Binding-site contacts:
Ligand atom C4 contacts residue ASP53 of chain 1.B at 3.7 Å.
Ligand atom C9 contacts residue ARG266 of chain 2.A at 3.6 Å.
Ligand atom O5' contacts residue ARG266 of chain 2.A at 3.2 Å.
Ligand atom C3' contacts residue GLU271 of chain 1.B at 3.1 Å.
Ligand atom O3' contacts residue NCC1 of chain 2.F at 3.5 Å (h-bond).
Ligand atom O3' contacts residue GLU271 of chain 1.B at 2.7 Å (salt-bridge).
Ligand atom O5' contacts residue LYS280 of chain 1.B at 3.3 Å (salt-bridge).
Ligand atom O1P contacts residue ARG263 of chain 2.A at 3.0 Å (salt-bridge).
Ligand atom O1A contacts residue ARG263 of chain 2.A at 3.2 Å (salt-bridge).
Ligand atom O2P contacts residue ARG266 of chain 2.A at 3.1 Å (salt-bridge).
Ligand atom N3 contacts residue ASP53 of chain 1.B at 3.5 Å.
Ligand atom O1P contacts residue LYS280 of chain 1.B at 2.9 Å (salt-bridge).
Ligand atom O8 contacts residue LYS280 of chain 1.B at 2.9 Å (salt-bridge).
Ligand atom O4' contacts residue LYS280 of chain 1.B at 3.7 Å.
Ligand atom O9 contacts residue LYS280 of chain 1.B at 3.2 Å (salt-bridge).
Ligand atom C2 contacts residue ASP53 of chain 1.B at 3.6 Å.
Ligand atom O2 contacts residue ASP53 of chain 1.B at 3.5 Å (salt-bridge).
Ligand atom O2' contacts residue ARG266 of chain 1.B at 3.3 Å (salt-bridge).
Ligand atom O1B contacts residue ARG263 of chain 2.A at 3.2 Å (salt-bridge).
Ligand atom O9 contacts residue HIS281 of chain 1.B at 2.9 Å (h-bond).
Ligand atom C5 contacts residue PHE251 of chain 1.B at 3.7 Å (hydrophobic).
Ligand atom O2' contacts residue NCC1 of chain 2.F at 3.0 Å (h-bond).
Ligand atom C9 contacts residue ARG263 of chain 2.A at 3.6 Å.
Ligand atom C5 contacts residue ASP53 of chain 1.B at 3.5 Å.
Ligand atom C5' contacts residue ARG266 of chain 2.A at 3.7 Å.
Ligand atom O8 contacts residue VAL279 of chain 1.B at 3.4 Å.
Ligand atom N3 contacts residue LYS259 of chain 1.B at 3.3 Å (salt-bridge).
Ligand atom C18 contacts residue ALA278 of chain 1.B at 3.2 Å (hydrophobic).
Ligand atom C2 contacts residue LYS259 of chain 1.B at 3.5 Å.
Ligand atom C1' contacts residue NCC1 of chain 2.F at 3.6 Å.
Ligand atom O1B contacts residue ARG266 of chain 2.A at 2.8 Å (salt-bridge).
Ligand atom C2' contacts residue NCC1 of chain 2.F at 3.7 Å.
Ligand atom C4' contacts residue ARG266 of chain 2.A at 3.5 Å.
Ligand atom O2 contacts residue LYS259 of chain 1.B at 2.8 Å (salt-bridge).
Ligand atom O1A contacts residue LYS267 of chain 2.A at 3.7 Å.
Ligand atom O2' contacts residue GLU271 of chain 1.B at 3.7 Å.
Ligand atom O1P contacts residue ARG266 of chain 2.A at 3.7 Å.
Ligand atom O3P contacts residue LYS280 of chain 1.B at 3.5 Å.
Ligand atom O2 contacts residue NCC1 of chain 2.F at 3.5 Å (h-bond).
Ligand atom P contacts residue LYS280 of chain 1.B at 3.5 Å.

This protein binds this small molecule.
Small molecule (SMILES): CC(=O)N[C@H]1[C@H]([C@H](O)[C@H](O)CO)O[C@](O[P](=O)(O)OC[C@H]2O[C@@H](n3ccc(N)nc3=O)[C@H](O)[C@@H]2O)(C(=O)O)C[C@@H]1O

Sequence of chain 2.A:
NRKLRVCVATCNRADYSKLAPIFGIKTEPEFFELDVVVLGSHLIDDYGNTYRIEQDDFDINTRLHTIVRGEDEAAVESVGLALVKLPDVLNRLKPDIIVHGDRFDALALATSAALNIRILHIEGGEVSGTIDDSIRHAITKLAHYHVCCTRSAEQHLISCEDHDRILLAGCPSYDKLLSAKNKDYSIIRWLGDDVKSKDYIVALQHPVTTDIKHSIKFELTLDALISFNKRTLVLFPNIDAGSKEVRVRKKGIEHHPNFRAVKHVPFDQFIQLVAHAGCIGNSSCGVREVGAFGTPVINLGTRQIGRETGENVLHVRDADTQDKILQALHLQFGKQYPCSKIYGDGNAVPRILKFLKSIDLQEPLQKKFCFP

Sequence of chain 1.B:
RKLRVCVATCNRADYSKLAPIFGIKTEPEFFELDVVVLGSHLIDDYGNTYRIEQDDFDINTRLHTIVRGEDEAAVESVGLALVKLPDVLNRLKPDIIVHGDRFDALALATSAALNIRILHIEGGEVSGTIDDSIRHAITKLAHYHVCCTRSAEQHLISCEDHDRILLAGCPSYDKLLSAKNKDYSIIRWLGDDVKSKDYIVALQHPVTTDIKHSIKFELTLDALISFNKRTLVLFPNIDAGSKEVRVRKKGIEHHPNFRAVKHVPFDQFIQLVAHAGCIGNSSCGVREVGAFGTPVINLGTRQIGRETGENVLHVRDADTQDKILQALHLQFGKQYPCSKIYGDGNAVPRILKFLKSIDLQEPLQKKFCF